Binding-site contacts:
Ligand atom O2 contacts residue HIS133 of chain 1.C at 4.0 Å.
Ligand atom C3 contacts residue TRP151 of chain 1.C at 3.8 Å (hydrophobic).
Ligand atom C2 contacts residue MET164 of chain 1.C at 4.0 Å (hydrophobic).
Ligand atom C5 contacts residue THR130 of chain 1.C at 3.8 Å.
Ligand atom O1 contacts residue FE1 of chain 1.L at 4.1 Å.
Ligand atom C1 contacts residue HIS222 of chain 1.C at 3.6 Å.
Ligand atom O4 contacts residue LEU120 of chain 1.C at 3.8 Å.
Ligand atom O1 contacts residue TRP151 of chain 1.C at 3.5 Å.
Ligand atom O5 contacts residue HIS133 of chain 1.C at 3.0 Å (h-bond).
Ligand atom C1 contacts residue ASP135 of chain 1.C at 4.0 Å.
Ligand atom C4 contacts residue MET164 of chain 1.C at 4.0 Å (hydrophobic).
Ligand atom O4 contacts residue TRP151 of chain 1.C at 3.1 Å (h-bond).
Ligand atom O5 contacts residue TRP69 of chain 1.C at 3.8 Å.
Ligand atom C5 contacts residue MET164 of chain 1.C at 3.9 Å (hydrophobic).
Ligand atom O1 contacts residue HIS216 of chain 1.C at 3.7 Å.
Ligand atom O3 contacts residue ALA224 of chain 1.C at 3.5 Å.
Ligand atom C4 contacts residue THR130 of chain 1.C at 3.8 Å.
Ligand atom C5 contacts residue TRP151 of chain 1.C at 4.0 Å (hydrophobic).
Ligand atom O4 contacts residue ARG233 of chain 1.C at 2.8 Å (salt-bridge).
Ligand atom C1 contacts residue FE1 of chain 1.L at 2.8 Å.
Ligand atom O5 contacts residue HIS222 of chain 1.C at 2.9 Å (h-bond).
Ligand atom O2 contacts residue ASP135 of chain 1.C at 2.7 Å (salt-bridge).
Ligand atom O5 contacts residue FE1 of chain 1.L at 2.1 Å.
Ligand atom C5 contacts residue ARG233 of chain 1.C at 3.6 Å.
Ligand atom C1 contacts residue HIS216 of chain 1.C at 3.7 Å.
Ligand atom O5 contacts residue ASP135 of chain 1.C at 4.0 Å.
Ligand atom C2 contacts residue FE1 of chain 1.L at 2.8 Å.
Ligand atom O2 contacts residue HIS216 of chain 1.C at 3.3 Å (h-bond).
Ligand atom O3 contacts residue VAL78 of chain 1.C at 3.7 Å.
Ligand atom C2 contacts residue HIS133 of chain 1.C at 4.1 Å.
Ligand atom O2 contacts residue FE1 of chain 1.L at 1.9 Å.
Ligand atom O3 contacts residue LYS122 of chain 1.C at 3.6 Å.
Ligand atom O3 contacts residue ARG233 of chain 1.C at 3.1 Å (salt-bridge).
Ligand atom C4 contacts residue TRP69 of chain 1.C at 3.9 Å (hydrophobic).
Ligand atom C3 contacts residue MET164 of chain 1.C at 3.8 Å (hydrophobic).
Ligand atom O2 contacts residue HIS222 of chain 1.C at 3.0 Å (h-bond).
Ligand atom O1 contacts residue THR149 of chain 1.C at 3.8 Å.
Ligand atom O3 contacts residue THR130 of chain 1.C at 2.9 Å (h-bond).
Ligand atom C2 contacts residue HIS222 of chain 1.C at 3.6 Å.
Ligand atom C5 contacts residue VAL78 of chain 1.C at 4.2 Å (hydrophobic).

A small-molecule ligand and the protein it binds are described below.
Small molecule (SMILES): O=C(O)CCC(=O)C(=O)O

Sequence of chain 1.C:
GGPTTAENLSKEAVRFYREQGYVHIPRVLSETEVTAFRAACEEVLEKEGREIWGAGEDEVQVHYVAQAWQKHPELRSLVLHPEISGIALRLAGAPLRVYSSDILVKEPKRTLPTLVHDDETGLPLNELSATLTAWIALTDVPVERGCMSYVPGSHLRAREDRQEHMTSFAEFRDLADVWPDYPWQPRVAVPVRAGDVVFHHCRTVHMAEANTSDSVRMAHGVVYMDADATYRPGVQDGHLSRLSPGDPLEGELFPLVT